Sequence of chain 44.E:
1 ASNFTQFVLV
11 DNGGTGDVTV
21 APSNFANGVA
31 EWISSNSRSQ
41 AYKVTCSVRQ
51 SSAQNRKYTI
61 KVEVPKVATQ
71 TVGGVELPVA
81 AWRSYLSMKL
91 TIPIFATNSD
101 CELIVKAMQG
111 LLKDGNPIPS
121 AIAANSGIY

Binding-site contacts:
Ligand atom N1 contacts residue THR59 of chain 30.E at 3.5 Å.
Ligand atom N1 contacts residue TYR85 of chain 30.E at 3.5 Å.
Ligand atom OP2 contacts residue GLU63 of chain 30.E at 3.6 Å (salt-bridge).
Ligand atom C4 contacts residue LYS61 of chain 30.E at 3.7 Å.
Ligand atom C2 contacts residue SER47 of chain 30.E at 3.4 Å.
Ligand atom C4 contacts residue TYR85 of chain 30.E at 3.8 Å (hydrophobic).
Ligand atom C6 contacts residue SER47 of chain 30.E at 3.9 Å.
Ligand atom OP2 contacts residue LYS43 of chain 30.E at 2.7 Å (salt-bridge).
Ligand atom N7 contacts residue TYR85 of chain 30.E at 3.7 Å.
Ligand atom OP1 contacts residue LYS43 of chain 30.E at 2.9 Å (salt-bridge).
Ligand atom N7 contacts residue THR45 of chain 30.E at 2.5 Å (h-bond).
Ligand atom N9 contacts residue TYR85 of chain 30.E at 4.0 Å.
Ligand atom C8 contacts residue LYS61 of chain 30.E at 3.7 Å.
Ligand atom N6 contacts residue TYR85 of chain 30.E at 3.4 Å.
Ligand atom N6 contacts residue THR91 of chain 44.E at 3.5 Å (h-bond).
Ligand atom P contacts residue TYR85 of chain 30.E at 3.7 Å.
Ligand atom N6 contacts residue LYS61 of chain 30.E at 4.1 Å.
Ligand atom N1 contacts residue SER47 of chain 30.E at 2.9 Å (h-bond).
Ligand atom O6 contacts residue LYS61 of chain 30.E at 3.0 Å (salt-bridge).
Ligand atom C6 contacts residue THR45 of chain 30.E at 3.1 Å.
Ligand atom N7 contacts residue LYS61 of chain 30.E at 3.7 Å.
Ligand atom N6 contacts residue THR45 of chain 30.E at 2.5 Å (h-bond).
Ligand atom N9 contacts residue LYS61 of chain 30.E at 3.7 Å.
Ligand atom N6 contacts residue CYS46 of chain 30.E at 3.4 Å (h-bond).
Ligand atom C6 contacts residue LYS61 of chain 30.E at 3.8 Å.
Ligand atom C8 contacts residue TYR85 of chain 30.E at 3.8 Å (hydrophobic).
Ligand atom C2 contacts residue THR59 of chain 30.E at 4.1 Å.
Ligand atom P contacts residue LYS43 of chain 30.E at 3.2 Å.
Ligand atom C8 contacts residue THR45 of chain 30.E at 3.8 Å.
Ligand atom C5 contacts residue LYS61 of chain 30.E at 3.7 Å.
Ligand atom OP1 contacts residue TYR85 of chain 30.E at 3.5 Å (h-bond).
Ligand atom C5' contacts residue TYR85 of chain 30.E at 4.0 Å (hydrophobic).
Ligand atom N6 contacts residue THR59 of chain 30.E at 2.8 Å (h-bond).
Ligand atom C5 contacts residue TYR85 of chain 30.E at 3.5 Å (hydrophobic).
Ligand atom C5 contacts residue THR45 of chain 30.E at 3.1 Å.
Ligand atom C6 contacts residue VAL29 of chain 30.E at 4.1 Å (hydrophobic).
Ligand atom C6 contacts residue TYR85 of chain 30.E at 3.4 Å (hydrophobic).
Ligand atom C5 contacts residue VAL29 of chain 30.E at 4.0 Å (hydrophobic).
Ligand atom N6 contacts residue SER47 of chain 30.E at 4.1 Å.
Ligand atom C6 contacts residue THR59 of chain 30.E at 3.6 Å.

The small molecule below binds the protein below.
Small molecule (SMILES): Nc1nc(=O)c2ncn([C@@H]3O[C@H](CO[P](=O)(O)O[C@H]4[C@@H](O)[C@H](n5cnc6c(N)ncnc65)O[C@@H]4CO[P](=O)(O)O[C@@H]4[C@@H](O)[C@H](n5cnc6c(N)ncnc65)O[C@@H]4COP(=O)=O)[C@@H](O)[C@H]3O)c2[nH]1

Sequence of chain 30.E:
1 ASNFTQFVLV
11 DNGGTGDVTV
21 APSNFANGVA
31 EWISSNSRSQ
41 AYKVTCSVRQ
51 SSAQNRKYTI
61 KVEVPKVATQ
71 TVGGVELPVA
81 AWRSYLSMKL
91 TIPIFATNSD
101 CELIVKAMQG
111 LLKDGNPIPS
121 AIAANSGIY